Sequence of chain 2.A:
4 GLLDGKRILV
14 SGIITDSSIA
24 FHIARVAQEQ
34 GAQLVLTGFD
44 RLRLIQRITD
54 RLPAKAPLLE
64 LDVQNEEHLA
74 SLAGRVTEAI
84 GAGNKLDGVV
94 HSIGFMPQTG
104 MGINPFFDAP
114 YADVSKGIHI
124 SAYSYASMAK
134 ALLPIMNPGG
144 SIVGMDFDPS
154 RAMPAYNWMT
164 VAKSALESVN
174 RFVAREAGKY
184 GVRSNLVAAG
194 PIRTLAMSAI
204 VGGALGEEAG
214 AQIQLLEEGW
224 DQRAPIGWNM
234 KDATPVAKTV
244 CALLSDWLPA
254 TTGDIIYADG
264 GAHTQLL

This protein binds this small molecule.
Small molecule (SMILES): Cc1c(S(=O)(=O)Nc2cccc(CN)c2)sc2ccc(Cl)cc12

Binding-site contacts:
Ligand atom C08 contacts residue MET200 of chain 2.A at 4.0 Å (hydrophobic).
Ligand atom C17 contacts residue GLY97 of chain 2.A at 3.7 Å.
Ligand atom C14 contacts residue PHE98 of chain 2.A at 3.9 Å (hydrophobic).
Ligand atom C03 contacts residue ILE216 of chain 2.A at 3.6 Å (hydrophobic).
Ligand atom C05 contacts residue TYR159 of chain 2.A at 3.2 Å (hydrophobic).
Ligand atom C02 contacts residue TYR159 of chain 2.A at 3.8 Å (hydrophobic).
Ligand atom C11 contacts residue NAD1 of chain 2.B at 3.1 Å.
Ligand atom N18 contacts residue NAD1 of chain 2.B at 3.0 Å (h-bond).
Ligand atom C17 contacts residue NAD1 of chain 2.B at 3.4 Å.
Ligand atom CL1 contacts residue ILE216 of chain 2.A at 3.4 Å.
Ligand atom C07 contacts residue TYR159 of chain 2.A at 3.1 Å (hydrophobic).
Ligand atom CL1 contacts residue ALA158 of chain 2.A at 3.4 Å.
Ligand atom S21 contacts residue MET200 of chain 2.A at 3.9 Å.
Ligand atom C08 contacts residue TYR159 of chain 2.A at 3.2 Å (hydrophobic).
Ligand atom C14 contacts residue GLY97 of chain 2.A at 3.5 Å.
Ligand atom C16 contacts residue NAD1 of chain 2.B at 3.3 Å.
Ligand atom C04 contacts residue TYR159 of chain 2.A at 3.6 Å (hydrophobic).
Ligand atom O20 contacts residue NAD1 of chain 2.B at 3.0 Å.
Ligand atom C06 contacts residue TYR159 of chain 2.A at 3.2 Å (hydrophobic).
Ligand atom O19 contacts residue NAD1 of chain 2.B at 3.0 Å.
Ligand atom C03 contacts residue TYR159 of chain 2.A at 3.9 Å (hydrophobic).
Ligand atom C22 contacts residue MET104 of chain 2.A at 3.9 Å (hydrophobic).
Ligand atom O20 contacts residue TYR159 of chain 2.A at 3.4 Å (h-bond).
Ligand atom C15 contacts residue GLY97 of chain 2.A at 3.8 Å.
Ligand atom C11 contacts residue TYR159 of chain 2.A at 3.9 Å (hydrophobic).
Ligand atom N18 contacts residue ALA199 of chain 2.A at 3.4 Å.
Ligand atom C01 contacts residue ILE216 of chain 2.A at 3.8 Å (hydrophobic).
Ligand atom S09 contacts residue NAD1 of chain 2.B at 3.5 Å.
Ligand atom C13 contacts residue MET104 of chain 2.A at 3.8 Å (hydrophobic).
Ligand atom C01 contacts residue TYR159 of chain 2.A at 3.4 Å (hydrophobic).
Ligand atom C02 contacts residue ILE216 of chain 2.A at 3.3 Å (hydrophobic).
Ligand atom C13 contacts residue MET162 of chain 2.A at 3.9 Å (hydrophobic).
Ligand atom S21 contacts residue PHE150 of chain 2.A at 3.7 Å.
Ligand atom N10 contacts residue TYR159 of chain 2.A at 2.9 Å (h-bond).
Ligand atom S09 contacts residue TYR159 of chain 2.A at 3.7 Å.
Ligand atom S21 contacts residue TYR159 of chain 2.A at 3.3 Å.
Ligand atom C22 contacts residue TYR159 of chain 2.A at 3.9 Å (hydrophobic).
Ligand atom C12 contacts residue MET162 of chain 2.A at 3.4 Å (hydrophobic).
Ligand atom N10 contacts residue NAD1 of chain 2.B at 2.8 Å (h-bond).
Ligand atom O20 contacts residue PHE150 of chain 2.A at 3.7 Å.